Binding-site contacts:
Ligand atom C9 contacts residue ARG491 of chain 1.B at 3.9 Å.
Ligand atom F2 contacts residue THR370 of chain 1.B at 4.2 Å.
Ligand atom C7 contacts residue PHE413 of chain 1.B at 3.7 Å (hydrophobic).
Ligand atom F2 contacts residue HIS369 of chain 1.B at 3.0 Å.
Ligand atom C2 contacts residue ASP438 of chain 1.B at 3.2 Å.
Ligand atom C3 contacts residue ASP438 of chain 1.B at 4.0 Å.
Ligand atom C1 contacts residue ARG491 of chain 1.B at 3.1 Å.
Ligand atom O2 contacts residue SER488 of chain 1.B at 2.9 Å (h-bond).
Ligand atom N3 contacts residue ASN442 of chain 1.B at 3.1 Å (h-bond).
Ligand atom F3 contacts residue TYR646 of chain 1.B at 3.0 Å.
Ligand atom C2 contacts residue ARG491 of chain 1.B at 3.2 Å.
Ligand atom C16 contacts residue HIS369 of chain 1.B at 4.2 Å.
Ligand atom C6 contacts residue ASP438 of chain 1.B at 4.2 Å.
Ligand atom O1 contacts residue ASP438 of chain 1.B at 3.4 Å (salt-bridge).
Ligand atom O2 contacts residue MET441 of chain 1.B at 3.5 Å (h-bond).
Ligand atom N1 contacts residue ASP438 of chain 1.B at 4.1 Å.
Ligand atom C16 contacts residue TYR646 of chain 1.B at 3.9 Å (hydrophobic).
Ligand atom N2 contacts residue PHE413 of chain 1.B at 3.8 Å.
Ligand atom F3 contacts residue HIS369 of chain 1.B at 3.9 Å.
Ligand atom C12 contacts residue LEU495 of chain 1.B at 3.5 Å (hydrophobic).
Ligand atom C1 contacts residue ASP438 of chain 1.B at 4.0 Å.
Ligand atom C6 contacts residue PHE413 of chain 1.B at 3.7 Å (hydrophobic).
Ligand atom N4 contacts residue ARG491 of chain 1.B at 3.7 Å.
Ligand atom C3 contacts residue PHE413 of chain 1.B at 4.2 Å (hydrophobic).
Ligand atom C7 contacts residue TYR373 of chain 1.B at 3.7 Å (hydrophobic).
Ligand atom C5 contacts residue SER488 of chain 1.B at 3.9 Å.
Ligand atom F2 contacts residue TYR646 of chain 1.B at 4.1 Å.
Ligand atom CL1 contacts residue ARG491 of chain 1.B at 4.0 Å.
Ligand atom C5 contacts residue MET441 of chain 1.B at 3.7 Å (hydrophobic).
Ligand atom O2 contacts residue TYR445 of chain 1.B at 4.0 Å.
Ligand atom N2 contacts residue ASN442 of chain 1.B at 2.9 Å (h-bond).
Ligand atom C13 contacts residue LEU495 of chain 1.B at 3.5 Å (hydrophobic).
Ligand atom O1 contacts residue ARG491 of chain 1.B at 2.6 Å (salt-bridge).
Ligand atom N3 contacts residue PHE413 of chain 1.B at 3.2 Å.
Ligand atom CL1 contacts residue MET441 of chain 1.B at 4.1 Å.
Ligand atom C15 contacts residue TYR646 of chain 1.B at 4.1 Å (hydrophobic).
Ligand atom CL1 contacts residue TYR373 of chain 1.B at 2.7 Å.
Ligand atom C4 contacts residue MET441 of chain 1.B at 3.8 Å (hydrophobic).
Ligand atom C8 contacts residue TYR373 of chain 1.B at 3.9 Å (hydrophobic).
Ligand atom CL1 contacts residue SER488 of chain 1.B at 3.5 Å.

A protein and the small-molecule ligand that binds it are described below.
Small molecule (SMILES): O=C1CN(c2cn[nH]c(=O)c2Cl)CCN1Cc1ccccc1C(F)(F)F

Sequence of chain 1.B:
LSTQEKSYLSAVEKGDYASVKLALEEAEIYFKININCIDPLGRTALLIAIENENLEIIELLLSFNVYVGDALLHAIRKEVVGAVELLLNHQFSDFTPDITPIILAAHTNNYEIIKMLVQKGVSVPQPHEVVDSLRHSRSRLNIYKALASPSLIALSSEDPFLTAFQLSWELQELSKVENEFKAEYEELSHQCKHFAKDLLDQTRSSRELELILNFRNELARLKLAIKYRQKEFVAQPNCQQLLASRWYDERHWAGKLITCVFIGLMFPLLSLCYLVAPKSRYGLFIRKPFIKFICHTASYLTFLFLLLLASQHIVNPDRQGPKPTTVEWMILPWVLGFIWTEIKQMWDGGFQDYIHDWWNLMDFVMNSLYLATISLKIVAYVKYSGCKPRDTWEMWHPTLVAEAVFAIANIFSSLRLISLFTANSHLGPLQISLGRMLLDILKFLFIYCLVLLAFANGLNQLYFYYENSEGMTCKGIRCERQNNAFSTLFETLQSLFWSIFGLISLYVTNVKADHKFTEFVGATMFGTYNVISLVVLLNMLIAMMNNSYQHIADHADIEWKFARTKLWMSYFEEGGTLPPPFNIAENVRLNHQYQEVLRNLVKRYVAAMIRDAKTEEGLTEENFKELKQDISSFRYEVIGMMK